Binding-site contacts:
Ligand atom C4 contacts residue ASN197 of chain 1.C at 4.2 Å.
Ligand atom O7 contacts residue ASN197 of chain 1.C at 3.4 Å (h-bond).
Ligand atom O5 contacts residue ASN197 of chain 1.C at 2.4 Å (h-bond).
Ligand atom C7 contacts residue GLY189 of chain 1.C at 4.3 Å.
Ligand atom C2 contacts residue ASN197 of chain 1.C at 2.4 Å.
Ligand atom C8 contacts residue GLY189 of chain 1.C at 3.6 Å.
Ligand atom C7 contacts residue ASN197 of chain 1.C at 3.4 Å.
Ligand atom C1 contacts residue ASN197 of chain 1.C at 1.4 Å.
Ligand atom C6 contacts residue SER199 of chain 1.C at 3.7 Å.
Ligand atom C5 contacts residue SER199 of chain 1.C at 4.3 Å.
Ligand atom O5 contacts residue SER199 of chain 1.C at 3.5 Å (h-bond).
Ligand atom C3 contacts residue ASN197 of chain 1.C at 3.7 Å.
Ligand atom C5 contacts residue ASN197 of chain 1.C at 3.7 Å.
Ligand atom N2 contacts residue ASN197 of chain 1.C at 2.9 Å (h-bond).

The small molecule below binds the protein below.
Small molecule (SMILES): CC(=O)N[C@@H]1[C@@H](O)[C@H](O)[C@@H](CO)O[C@H]1O

Sequence of chain 1.C:
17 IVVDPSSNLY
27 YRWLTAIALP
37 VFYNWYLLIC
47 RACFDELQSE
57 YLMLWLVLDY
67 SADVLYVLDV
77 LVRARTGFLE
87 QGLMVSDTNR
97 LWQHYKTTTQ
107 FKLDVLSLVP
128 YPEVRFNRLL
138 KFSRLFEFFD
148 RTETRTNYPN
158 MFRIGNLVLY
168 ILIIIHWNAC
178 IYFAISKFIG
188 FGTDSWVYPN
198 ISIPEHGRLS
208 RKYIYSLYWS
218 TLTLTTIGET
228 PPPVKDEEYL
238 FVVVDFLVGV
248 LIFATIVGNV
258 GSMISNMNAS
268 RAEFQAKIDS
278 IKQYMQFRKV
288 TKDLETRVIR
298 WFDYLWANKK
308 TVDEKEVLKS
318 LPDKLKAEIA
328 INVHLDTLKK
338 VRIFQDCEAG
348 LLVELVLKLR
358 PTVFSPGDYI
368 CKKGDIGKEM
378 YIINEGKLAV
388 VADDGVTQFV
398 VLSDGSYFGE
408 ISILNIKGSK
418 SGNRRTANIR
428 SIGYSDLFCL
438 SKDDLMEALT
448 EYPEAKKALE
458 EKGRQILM